This small molecule binds to this protein.
Small molecule (SMILES): CNCc1cccc(-c2cc(F)cc(CCc3cc(C)cc(N)n3)c2)c1

Sequence of chain 1.A:
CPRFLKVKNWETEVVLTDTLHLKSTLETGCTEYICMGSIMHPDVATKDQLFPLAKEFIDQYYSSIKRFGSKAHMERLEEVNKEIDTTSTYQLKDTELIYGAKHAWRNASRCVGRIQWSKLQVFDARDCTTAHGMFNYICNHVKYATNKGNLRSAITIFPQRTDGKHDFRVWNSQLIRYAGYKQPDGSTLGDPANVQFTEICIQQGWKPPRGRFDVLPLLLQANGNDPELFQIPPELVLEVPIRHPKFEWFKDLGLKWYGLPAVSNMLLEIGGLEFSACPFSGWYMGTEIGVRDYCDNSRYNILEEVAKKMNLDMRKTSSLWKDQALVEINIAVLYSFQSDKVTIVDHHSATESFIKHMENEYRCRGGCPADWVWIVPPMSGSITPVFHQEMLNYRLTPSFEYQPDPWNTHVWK

Binding-site contacts:
Ligand atom C12 contacts residue GLN182 of chain 1.A at 3.6 Å.
Ligand atom C15 contacts residue GLN182 of chain 1.A at 3.5 Å.
Ligand atom C13 contacts residue TYR266 of chain 1.A at 3.7 Å (hydrophobic).
Ligand atom C03 contacts residue HEM1 of chain 1.C at 3.2 Å.
Ligand atom C05 contacts residue VAL271 of chain 1.A at 3.7 Å (hydrophobic).
Ligand atom C13 contacts residue GLN182 of chain 1.A at 3.3 Å.
Ligand atom N28 contacts residue H4B1 of chain 1.D at 3.7 Å.
Ligand atom F13 contacts residue ILE184 of chain 1.A at 3.5 Å.
Ligand atom C23 contacts residue ARG307 of chain 1.A at 3.7 Å.
Ligand atom C02 contacts residue PRO269 of chain 1.A at 3.8 Å (hydrophobic).
Ligand atom C14 contacts residue ARG185 of chain 1.A at 3.7 Å.
Ligand atom C07 contacts residue PHE288 of chain 1.A at 3.8 Å (hydrophobic).
Ligand atom C13 contacts residue TYR292 of chain 1.A at 3.7 Å (hydrophobic).
Ligand atom C07 contacts residue GLY290 of chain 1.A at 3.5 Å.
Ligand atom C13 contacts residue ARG185 of chain 1.A at 3.7 Å.
Ligand atom N02 contacts residue HEM1 of chain 1.C at 3.3 Å.
Ligand atom C14 contacts residue GLN182 of chain 1.A at 3.4 Å.
Ligand atom C02 contacts residue GLU296 of chain 1.A at 3.5 Å.
Ligand atom C07 contacts residue HEM1 of chain 1.C at 3.4 Å.
Ligand atom C29 contacts residue TRP382 of chain 1.A at 3.5 Å (hydrophobic).
Ligand atom C02 contacts residue TRP291 of chain 1.A at 3.7 Å (hydrophobic).
Ligand atom C29 contacts residue MET40 of chain 1.A at 3.5 Å (hydrophobic).
Ligand atom N02 contacts residue TRP291 of chain 1.A at 2.8 Å (h-bond).
Ligand atom N02 contacts residue TYR292 of chain 1.A at 3.7 Å.
Ligand atom C02 contacts residue HEM1 of chain 1.C at 3.6 Å.
Ligand atom C08 contacts residue GLU296 of chain 1.A at 3.4 Å.
Ligand atom C09 contacts residue PRO269 of chain 1.A at 3.6 Å (hydrophobic).
Ligand atom F13 contacts residue ARG185 of chain 1.A at 3.0 Å.
Ligand atom C21 contacts residue GLN182 of chain 1.A at 3.6 Å.
Ligand atom N02 contacts residue GLU296 of chain 1.A at 2.6 Å (salt-bridge).
Ligand atom C09 contacts residue GLU296 of chain 1.A at 3.8 Å.
Ligand atom F13 contacts residue TYR292 of chain 1.A at 3.5 Å.
Ligand atom N01 contacts residue GLU296 of chain 1.A at 2.6 Å (salt-bridge).
Ligand atom F13 contacts residue TYR266 of chain 1.A at 2.5 Å.
Ligand atom C06 contacts residue GLU296 of chain 1.A at 3.4 Å.
Ligand atom F13 contacts residue GLN182 of chain 1.A at 3.7 Å.
Ligand atom C12 contacts residue TYR292 of chain 1.A at 3.6 Å (hydrophobic).
Ligand atom C22 contacts residue ARG185 of chain 1.A at 3.6 Å.
Ligand atom C26 contacts residue GLN182 of chain 1.A at 3.5 Å.
Ligand atom C29 contacts residue H4B1 of chain 1.D at 3.6 Å.